This protein binds this small molecule.
Small molecule (SMILES): Cc1cc(N)nc(CCc2cncc(CCc3cc(C)nc(N)c3)c2)c1

Sequence of chain 1.B:
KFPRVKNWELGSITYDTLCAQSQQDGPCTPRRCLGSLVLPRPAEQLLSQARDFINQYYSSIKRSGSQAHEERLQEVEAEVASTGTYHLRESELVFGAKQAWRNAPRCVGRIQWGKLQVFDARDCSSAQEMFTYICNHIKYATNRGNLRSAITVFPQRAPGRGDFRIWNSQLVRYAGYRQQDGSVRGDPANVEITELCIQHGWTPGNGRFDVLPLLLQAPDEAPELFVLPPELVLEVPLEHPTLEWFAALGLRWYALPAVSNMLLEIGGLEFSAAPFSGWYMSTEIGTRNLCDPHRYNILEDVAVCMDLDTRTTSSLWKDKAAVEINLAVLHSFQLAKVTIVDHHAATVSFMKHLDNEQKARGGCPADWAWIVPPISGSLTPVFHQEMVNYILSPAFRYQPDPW

Sequence of chain 1.A:
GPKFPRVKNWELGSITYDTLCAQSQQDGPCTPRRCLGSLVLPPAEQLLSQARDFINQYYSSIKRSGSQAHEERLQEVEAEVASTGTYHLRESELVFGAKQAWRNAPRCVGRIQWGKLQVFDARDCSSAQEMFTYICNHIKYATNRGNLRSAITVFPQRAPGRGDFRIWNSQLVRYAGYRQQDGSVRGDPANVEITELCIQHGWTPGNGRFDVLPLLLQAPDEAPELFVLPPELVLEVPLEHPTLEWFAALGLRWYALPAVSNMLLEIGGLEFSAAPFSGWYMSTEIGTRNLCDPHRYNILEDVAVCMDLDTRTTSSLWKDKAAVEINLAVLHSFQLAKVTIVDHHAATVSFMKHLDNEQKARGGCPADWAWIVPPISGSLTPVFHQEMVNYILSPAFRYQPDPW

Binding-site contacts:
Ligand atom N23 contacts residue LEU69 of chain 1.A at 3.8 Å.
Ligand atom C03 contacts residue PRO298 of chain 1.A at 3.7 Å (hydrophobic).
Ligand atom C16 contacts residue HEM1 of chain 1.C at 3.5 Å.
Ligand atom C12 contacts residue GLN211 of chain 1.A at 3.2 Å.
Ligand atom C05 contacts residue VAL300 of chain 1.A at 3.7 Å (hydrophobic).
Ligand atom N23 contacts residue TYR439 of chain 1.A at 3.8 Å.
Ligand atom C22 contacts residue TYR439 of chain 1.A at 3.4 Å (hydrophobic).
Ligand atom C18 contacts residue HEM1 of chain 1.C at 3.4 Å.
Ligand atom C15 contacts residue HEM1 of chain 1.C at 3.3 Å.
Ligand atom C09 contacts residue VAL300 of chain 1.A at 3.4 Å (hydrophobic).
Ligand atom C26 contacts residue TYR439 of chain 1.A at 3.4 Å (hydrophobic).
Ligand atom N23 contacts residue VAL68 of chain 1.A at 3.7 Å.
Ligand atom C08 contacts residue GLU325 of chain 1.A at 3.5 Å.
Ligand atom N22 contacts residue TYR439 of chain 1.A at 3.6 Å.
Ligand atom N02 contacts residue HEM1 of chain 1.C at 3.5 Å.
Ligand atom C21 contacts residue HEM1 of chain 1.C at 2.5 Å.
Ligand atom N02 contacts residue TRP320 of chain 1.A at 2.9 Å (h-bond).
Ligand atom C27 contacts residue TRP38 of chain 1.B at 3.5 Å (hydrophobic).
Ligand atom C06 contacts residue GLU325 of chain 1.A at 3.5 Å.
Ligand atom C03 contacts residue HEM1 of chain 1.C at 3.6 Å.
Ligand atom N22 contacts residue HEM1 of chain 1.C at 3.0 Å (h-bond).
Ligand atom C13 contacts residue HEM1 of chain 1.C at 3.5 Å.
Ligand atom N02 contacts residue TYR321 of chain 1.A at 3.6 Å.
Ligand atom N02 contacts residue GLU325 of chain 1.A at 2.8 Å (salt-bridge).
Ligand atom C26 contacts residue HEM1 of chain 1.C at 3.4 Å.
Ligand atom C07 contacts residue HEM1 of chain 1.C at 3.6 Å.
Ligand atom C14 contacts residue HEM1 of chain 1.C at 3.4 Å.
Ligand atom C07 contacts residue PHE317 of chain 1.A at 3.6 Å (hydrophobic).
Ligand atom C21 contacts residue TYR439 of chain 1.A at 3.3 Å (hydrophobic).
Ligand atom C12 contacts residue HEM1 of chain 1.C at 3.7 Å.
Ligand atom C17 contacts residue HEM1 of chain 1.C at 3.1 Å.
Ligand atom C24 contacts residue TYR439 of chain 1.A at 3.6 Å (hydrophobic).
Ligand atom C08 contacts residue HEM1 of chain 1.C at 3.4 Å.
Ligand atom N22 contacts residue ARG147 of chain 1.A at 3.5 Å (salt-bridge).
Ligand atom N11 contacts residue HEM1 of chain 1.C at 3.7 Å.
Ligand atom N01 contacts residue GLU325 of chain 1.A at 2.6 Å (salt-bridge).
Ligand atom C02 contacts residue GLU325 of chain 1.A at 3.4 Å.
Ligand atom C07 contacts residue GLY319 of chain 1.A at 3.6 Å.
Ligand atom C22 contacts residue HEM1 of chain 1.C at 3.5 Å.
Ligand atom C25 contacts residue TYR439 of chain 1.A at 3.4 Å (hydrophobic).